Binding-site contacts:
Ligand atom C0 contacts residue ALA230 of chain 1.B at 3.9 Å (hydrophobic).
Ligand atom N33 contacts residue GLN120 of chain 1.B at 4.3 Å.
Ligand atom C18 contacts residue GLU227 of chain 1.B at 3.3 Å.
Ligand atom C15 contacts residue ARG109 of chain 1.B at 3.2 Å.
Ligand atom C1 contacts residue ALA230 of chain 1.B at 3.7 Å (hydrophobic).
Ligand atom C12 contacts residue LEU231 of chain 1.B at 3.7 Å (hydrophobic).
Ligand atom N33 contacts residue TYR119 of chain 1.B at 4.4 Å.
Ligand atom O34 contacts residue TYR119 of chain 1.B at 3.7 Å.
Ligand atom C1 contacts residue LEU231 of chain 1.B at 4.0 Å (hydrophobic).
Ligand atom C0 contacts residue ARG109 of chain 1.B at 3.4 Å.
Ligand atom C21 contacts residue GLU227 of chain 1.B at 4.1 Å.
Ligand atom C30 contacts residue TYR119 of chain 1.B at 4.1 Å (hydrophobic).
Ligand atom C30 contacts residue ALA112 of chain 1.B at 4.5 Å (hydrophobic).
Ligand atom O34 contacts residue ALA112 of chain 1.B at 3.5 Å (h-bond).
Ligand atom O34 contacts residue PRO116 of chain 1.B at 4.1 Å.
Ligand atom C15 contacts residue GLU227 of chain 1.B at 4.3 Å.
Ligand atom C9 contacts residue GLU227 of chain 1.B at 4.1 Å.
Ligand atom N33 contacts residue PRO116 of chain 1.B at 4.3 Å.
Ligand atom C21 contacts residue ARG109 of chain 1.B at 4.1 Å.
Ligand atom C9 contacts residue LEU231 of chain 1.B at 4.5 Å (hydrophobic).
Ligand atom C21 contacts residue ALA112 of chain 1.B at 4.2 Å (hydrophobic).
Ligand atom C24 contacts residue ALA112 of chain 1.B at 4.1 Å (hydrophobic).
Ligand atom C18 contacts residue ARG109 of chain 1.B at 4.0 Å.
Ligand atom C12 contacts residue ARG109 of chain 1.B at 3.5 Å.
Ligand atom C1 contacts residue GLU227 of chain 1.B at 4.1 Å.
Ligand atom C9 contacts residue ARG109 of chain 1.B at 3.3 Å.
Ligand atom C24 contacts residue ARG109 of chain 1.B at 3.3 Å.
Ligand atom C12 contacts residue GLU227 of chain 1.B at 4.2 Å.
Ligand atom C1 contacts residue ARG109 of chain 1.B at 3.4 Å.

A small-molecule ligand and the protein it binds are described below.
Small molecule (SMILES): CCCCCCCCCC(=O)N(CCO)C[C@@H](O)[C@@H](O)[C@@H](O)[C@@H](O)CO

Sequence of chain 1.B:
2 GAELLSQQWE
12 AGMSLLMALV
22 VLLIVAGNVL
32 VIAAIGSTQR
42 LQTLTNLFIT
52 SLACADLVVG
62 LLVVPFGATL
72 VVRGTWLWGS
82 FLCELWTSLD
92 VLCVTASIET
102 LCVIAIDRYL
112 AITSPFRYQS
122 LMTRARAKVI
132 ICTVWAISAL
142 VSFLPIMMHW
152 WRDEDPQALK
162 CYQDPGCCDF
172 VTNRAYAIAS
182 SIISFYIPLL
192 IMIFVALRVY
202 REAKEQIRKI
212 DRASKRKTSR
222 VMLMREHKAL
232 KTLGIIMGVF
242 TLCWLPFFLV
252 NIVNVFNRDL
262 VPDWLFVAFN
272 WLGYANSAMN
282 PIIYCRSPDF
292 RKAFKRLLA